The protein below binds the small molecule below.
Small molecule (SMILES): COC(=O)c1cccc(-c2ccc(O[C@H]3O[C@H](CO)[C@@H](O)[C@H](O)[C@@H]3O)c(Cl)c2)c1

Binding-site contacts:
Ligand atom O2 contacts residue ASN135 of chain 1.B at 2.9 Å (h-bond).
Ligand atom C3 contacts residue PHE1 of chain 1.B at 3.6 Å (hydrophobic).
Ligand atom C17 contacts residue TYR48 of chain 1.B at 3.3 Å (hydrophobic).
Ligand atom O1 contacts residue PHE142 of chain 1.B at 3.5 Å.
Ligand atom O7 contacts residue TYR48 of chain 1.B at 3.8 Å.
Ligand atom C14 contacts residue TYR48 of chain 1.B at 3.5 Å (hydrophobic).
Ligand atom C contacts residue PHE1 of chain 1.B at 3.7 Å (hydrophobic).
Ligand atom O contacts residue ILE13 of chain 1.B at 3.5 Å.
Ligand atom C11 contacts residue TYR48 of chain 1.B at 3.6 Å (hydrophobic).
Ligand atom C4 contacts residue ASP47 of chain 1.B at 3.7 Å.
Ligand atom C4 contacts residue PHE1 of chain 1.B at 3.7 Å (hydrophobic).
Ligand atom O3 contacts residue ASN46 of chain 1.B at 3.2 Å (h-bond).
Ligand atom C10 contacts residue TYR48 of chain 1.B at 3.3 Å (hydrophobic).
Ligand atom O6 contacts residue ASP47 of chain 1.B at 3.5 Å (salt-bridge).
Ligand atom C9 contacts residue TYR48 of chain 1.B at 3.5 Å (hydrophobic).
Ligand atom C1 contacts residue ASP140 of chain 1.B at 3.2 Å.
Ligand atom O contacts residue PHE1 of chain 1.B at 2.8 Å (h-bond).
Ligand atom O2 contacts residue ASP54 of chain 1.B at 2.6 Å (salt-bridge).
Ligand atom O3 contacts residue ASP54 of chain 1.B at 2.5 Å (salt-bridge).
Ligand atom C2 contacts residue PHE1 of chain 1.B at 3.7 Å (hydrophobic).
Ligand atom O1 contacts residue GLN133 of chain 1.B at 3.0 Å (h-bond).
Ligand atom O7 contacts residue EDO1 of chain 1.I at 3.7 Å.
Ligand atom O2 contacts residue ILE52 of chain 1.B at 3.5 Å.
Ligand atom O2 contacts residue GLN133 of chain 1.B at 3.4 Å (h-bond).
Ligand atom O6 contacts residue TYR48 of chain 1.B at 3.4 Å.
Ligand atom C4 contacts residue ASP54 of chain 1.B at 3.3 Å.
Ligand atom O3 contacts residue ASP47 of chain 1.B at 2.9 Å (salt-bridge).
Ligand atom C2 contacts residue GLN133 of chain 1.B at 3.6 Å.
Ligand atom C15 contacts residue TYR48 of chain 1.B at 3.5 Å (hydrophobic).
Ligand atom O1 contacts residue ASN135 of chain 1.B at 3.6 Å (h-bond).
Ligand atom C18 contacts residue TYR48 of chain 1.B at 3.5 Å (hydrophobic).
Ligand atom C5 contacts residue PHE1 of chain 1.B at 3.6 Å (hydrophobic).
Ligand atom CL contacts residue TYR137 of chain 1.B at 3.8 Å.
Ligand atom O3 contacts residue PHE1 of chain 1.B at 2.8 Å (h-bond).
Ligand atom C4 contacts residue ASN46 of chain 1.B at 3.3 Å.
Ligand atom C2 contacts residue ASP54 of chain 1.B at 3.4 Å.
Ligand atom C13 contacts residue TYR48 of chain 1.B at 3.7 Å (hydrophobic).
Ligand atom O1 contacts residue ASP140 of chain 1.B at 2.7 Å (salt-bridge).
Ligand atom CL contacts residue ILE52 of chain 1.B at 3.8 Å.
Ligand atom O4 contacts residue PHE1 of chain 1.B at 2.9 Å (h-bond).

Sequence of chain 1.B:
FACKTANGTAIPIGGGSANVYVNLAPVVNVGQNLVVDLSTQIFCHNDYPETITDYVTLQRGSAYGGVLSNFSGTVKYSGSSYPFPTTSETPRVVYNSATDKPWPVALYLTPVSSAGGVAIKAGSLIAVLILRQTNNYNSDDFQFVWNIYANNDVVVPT